The protein below binds the small molecule below.
Small molecule (SMILES): CC(=O)N[C@@H]1[C@@H](O)[C@H](O)[C@@H](CO)O[C@H]1O

Sequence of chain 1.B:
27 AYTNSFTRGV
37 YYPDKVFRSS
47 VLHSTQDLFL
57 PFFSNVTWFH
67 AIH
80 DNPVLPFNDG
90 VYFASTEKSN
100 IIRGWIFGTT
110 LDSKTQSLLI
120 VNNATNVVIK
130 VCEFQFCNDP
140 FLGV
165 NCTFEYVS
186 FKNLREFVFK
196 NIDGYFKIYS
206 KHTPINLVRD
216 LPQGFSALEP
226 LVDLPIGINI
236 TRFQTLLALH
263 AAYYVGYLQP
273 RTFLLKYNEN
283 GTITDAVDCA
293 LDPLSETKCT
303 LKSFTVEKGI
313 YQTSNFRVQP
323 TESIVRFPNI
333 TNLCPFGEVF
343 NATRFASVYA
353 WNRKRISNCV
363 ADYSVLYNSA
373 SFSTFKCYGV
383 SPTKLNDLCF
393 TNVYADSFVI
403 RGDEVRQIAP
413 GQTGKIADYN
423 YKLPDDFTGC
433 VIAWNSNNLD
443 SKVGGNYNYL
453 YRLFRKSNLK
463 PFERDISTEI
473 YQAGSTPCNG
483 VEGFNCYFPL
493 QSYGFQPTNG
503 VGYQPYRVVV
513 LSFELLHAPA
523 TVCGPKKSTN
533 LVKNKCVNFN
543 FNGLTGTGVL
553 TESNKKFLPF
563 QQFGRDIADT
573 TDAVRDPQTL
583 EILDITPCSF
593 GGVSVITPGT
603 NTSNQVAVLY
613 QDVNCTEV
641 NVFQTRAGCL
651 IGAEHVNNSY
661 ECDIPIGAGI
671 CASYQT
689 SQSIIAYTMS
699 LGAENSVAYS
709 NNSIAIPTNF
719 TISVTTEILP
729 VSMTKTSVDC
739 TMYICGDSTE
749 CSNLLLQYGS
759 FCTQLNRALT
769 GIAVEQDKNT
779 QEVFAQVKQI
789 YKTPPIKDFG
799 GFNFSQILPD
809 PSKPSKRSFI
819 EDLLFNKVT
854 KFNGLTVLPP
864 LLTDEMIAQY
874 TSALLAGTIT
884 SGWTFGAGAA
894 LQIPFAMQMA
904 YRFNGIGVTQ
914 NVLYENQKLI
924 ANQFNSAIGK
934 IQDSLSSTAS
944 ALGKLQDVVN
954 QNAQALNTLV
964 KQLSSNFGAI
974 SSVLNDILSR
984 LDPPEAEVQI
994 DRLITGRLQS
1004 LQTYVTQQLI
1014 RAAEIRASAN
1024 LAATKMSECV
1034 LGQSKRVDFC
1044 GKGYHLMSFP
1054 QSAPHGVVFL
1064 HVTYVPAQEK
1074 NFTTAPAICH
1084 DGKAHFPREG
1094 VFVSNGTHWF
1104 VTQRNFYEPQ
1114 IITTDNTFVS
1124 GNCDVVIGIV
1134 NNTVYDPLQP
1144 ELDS

Binding-site contacts:
Ligand atom C8 contacts residue ALA123 of chain 1.B at 4.1 Å (hydrophobic).
Ligand atom C7 contacts residue ASN125 of chain 1.B at 4.0 Å.
Ligand atom N2 contacts residue ASN122 of chain 1.B at 2.9 Å (h-bond).
Ligand atom C3 contacts residue ASN125 of chain 1.B at 3.7 Å.
Ligand atom C1 contacts residue VAL127 of chain 1.B at 4.2 Å (hydrophobic).
Ligand atom O5 contacts residue ASN122 of chain 1.B at 2.4 Å (h-bond).
Ligand atom O3 contacts residue ASN125 of chain 1.B at 3.8 Å.
Ligand atom C8 contacts residue ASN122 of chain 1.B at 3.7 Å.
Ligand atom C4 contacts residue ASN122 of chain 1.B at 4.2 Å.
Ligand atom O5 contacts residue VAL127 of chain 1.B at 4.0 Å.
Ligand atom C5 contacts residue ASN122 of chain 1.B at 3.7 Å.
Ligand atom C3 contacts residue ASN122 of chain 1.B at 3.8 Å.
Ligand atom C1 contacts residue ASN125 of chain 1.B at 4.4 Å.
Ligand atom O6 contacts residue VAL127 of chain 1.B at 4.1 Å.
Ligand atom C8 contacts residue ASN125 of chain 1.B at 3.9 Å.
Ligand atom C6 contacts residue VAL127 of chain 1.B at 4.3 Å (hydrophobic).
Ligand atom C7 contacts residue ASN122 of chain 1.B at 3.5 Å.
Ligand atom C2 contacts residue ASN125 of chain 1.B at 4.0 Å.
Ligand atom C1 contacts residue ASN122 of chain 1.B at 1.4 Å.
Ligand atom O7 contacts residue ASN122 of chain 1.B at 3.8 Å.
Ligand atom O6 contacts residue LYS129 of chain 1.B at 4.4 Å.
Ligand atom C5 contacts residue VAL127 of chain 1.B at 3.8 Å (hydrophobic).
Ligand atom N2 contacts residue ASN125 of chain 1.B at 3.2 Å (h-bond).
Ligand atom C2 contacts residue ASN122 of chain 1.B at 2.5 Å.